This protein binds this small molecule.
Small molecule (SMILES): NC(=O)c1ncn([C@@H]2O[C@H](COP(=O)(O)O)[C@@H](O)[C@H]2O)n1

Binding-site contacts:
Ligand atom O3P contacts residue GLY360 of chain 3.A at 3.5 Å (h-bond).
Ligand atom P contacts residue GLY381 of chain 3.A at 3.8 Å.
Ligand atom C4' contacts residue ASP358 of chain 3.A at 3.5 Å.
Ligand atom C5 contacts residue ILE318 of chain 3.A at 3.4 Å (hydrophobic).
Ligand atom O2P contacts residue GLY381 of chain 3.A at 2.7 Å (h-bond).
Ligand atom O3' contacts residue ASP358 of chain 3.A at 2.6 Å (salt-bridge).
Ligand atom C6 contacts residue ILE318 of chain 3.A at 3.8 Å (hydrophobic).
Ligand atom N7 contacts residue GLY407 of chain 3.A at 3.5 Å.
Ligand atom C3' contacts residue ASP358 of chain 3.A at 3.5 Å.
Ligand atom N7 contacts residue ILE318 of chain 3.A at 3.6 Å.
Ligand atom N4 contacts residue ILE318 of chain 3.A at 3.4 Å.
Ligand atom N1 contacts residue ILE318 of chain 3.A at 3.6 Å.
Ligand atom O2P contacts residue ARG382 of chain 3.A at 3.5 Å (salt-bridge).
Ligand atom O6 contacts residue GLY407 of chain 3.A at 3.3 Å.
Ligand atom O1P contacts residue ARG382 of chain 3.A at 3.0 Å (salt-bridge).
Ligand atom O6 contacts residue GLY432 of chain 3.A at 3.6 Å.
Ligand atom O3P contacts residue GLY316 of chain 3.A at 3.6 Å.
Ligand atom O3' contacts residue ALA57 of chain 3.A at 3.4 Å.
Ligand atom N9 contacts residue ILE318 of chain 3.A at 3.7 Å.
Ligand atom O3P contacts residue SER317 of chain 3.A at 2.9 Å (h-bond).
Ligand atom C6 contacts residue GLY409 of chain 3.A at 3.5 Å.
Ligand atom O4' contacts residue GLY316 of chain 3.A at 3.7 Å.
Ligand atom N1 contacts residue GLU431 of chain 3.A at 3.7 Å.
Ligand atom N7 contacts residue GLU408 of chain 3.A at 2.9 Å (salt-bridge).
Ligand atom C5 contacts residue GLU408 of chain 3.A at 3.6 Å.
Ligand atom O6 contacts residue GLU408 of chain 3.A at 3.2 Å (salt-bridge).
Ligand atom C2' contacts residue ASP358 of chain 3.A at 3.7 Å.
Ligand atom O6 contacts residue GLY409 of chain 3.A at 2.6 Å (h-bond).
Ligand atom P contacts residue SER317 of chain 3.A at 3.7 Å.
Ligand atom O2' contacts residue ASP358 of chain 3.A at 2.6 Å (salt-bridge).
Ligand atom O5' contacts residue GLY316 of chain 3.A at 3.5 Å.
Ligand atom N1 contacts residue CSO319 of chain 3.A at 3.5 Å (h-bond).
Ligand atom C8 contacts residue ILE318 of chain 3.A at 3.8 Å (hydrophobic).
Ligand atom C6 contacts residue GLU408 of chain 3.A at 3.8 Å.
Ligand atom O5' contacts residue GLY359 of chain 3.A at 3.6 Å.
Ligand atom C8 contacts residue MET59 of chain 3.A at 3.7 Å (hydrophobic).
Ligand atom O3' contacts residue MET379 of chain 3.A at 3.6 Å.
Ligand atom O1P contacts residue TYR405 of chain 3.A at 2.7 Å (h-bond).
Ligand atom O2P contacts residue LEU380 of chain 3.A at 3.7 Å.
Ligand atom O1P contacts residue SER317 of chain 3.A at 2.8 Å (h-bond).

Sequence of chain 3.A:
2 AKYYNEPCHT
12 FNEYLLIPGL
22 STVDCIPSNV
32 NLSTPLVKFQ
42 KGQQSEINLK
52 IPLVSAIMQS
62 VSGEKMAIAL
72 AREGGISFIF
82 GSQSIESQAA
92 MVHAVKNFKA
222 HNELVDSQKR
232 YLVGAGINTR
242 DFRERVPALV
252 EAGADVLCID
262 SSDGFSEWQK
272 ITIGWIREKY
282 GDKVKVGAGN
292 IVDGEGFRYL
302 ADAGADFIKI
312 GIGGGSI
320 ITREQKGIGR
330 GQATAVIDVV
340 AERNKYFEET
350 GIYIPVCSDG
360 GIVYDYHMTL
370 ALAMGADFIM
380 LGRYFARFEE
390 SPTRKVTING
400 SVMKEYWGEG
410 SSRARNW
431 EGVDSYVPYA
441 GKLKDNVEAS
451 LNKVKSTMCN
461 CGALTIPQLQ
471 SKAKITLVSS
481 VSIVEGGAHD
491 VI